A protein and the small-molecule ligand that binds it are described below.
Small molecule (SMILES): OC[C@H]1O[C@H](O[C@H]2[C@H](O)[C@@H](O)[C@@H](O)O[C@@H]2CO)[C@H](O)[C@@H](O)[C@@H]1O

Sequence of chain 1.B:
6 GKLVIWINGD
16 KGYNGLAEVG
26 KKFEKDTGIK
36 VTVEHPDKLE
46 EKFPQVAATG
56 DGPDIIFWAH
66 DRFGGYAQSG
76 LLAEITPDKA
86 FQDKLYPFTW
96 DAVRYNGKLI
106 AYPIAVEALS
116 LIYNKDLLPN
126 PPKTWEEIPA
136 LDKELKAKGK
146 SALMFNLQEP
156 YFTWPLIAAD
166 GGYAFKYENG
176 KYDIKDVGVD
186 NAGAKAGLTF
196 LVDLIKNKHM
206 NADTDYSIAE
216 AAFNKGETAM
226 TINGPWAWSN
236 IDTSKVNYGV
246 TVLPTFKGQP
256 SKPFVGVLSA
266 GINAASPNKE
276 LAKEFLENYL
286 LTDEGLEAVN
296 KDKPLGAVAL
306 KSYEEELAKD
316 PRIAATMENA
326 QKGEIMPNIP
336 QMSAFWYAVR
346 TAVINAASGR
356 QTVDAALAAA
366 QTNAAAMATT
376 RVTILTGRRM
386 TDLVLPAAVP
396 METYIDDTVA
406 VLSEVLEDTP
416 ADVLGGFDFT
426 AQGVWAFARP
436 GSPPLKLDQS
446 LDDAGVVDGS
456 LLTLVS

Binding-site contacts:
Ligand atom O5 contacts residue ASP15 of chain 1.B at 3.9 Å.
Ligand atom C6 contacts residue GLU154 of chain 1.B at 3.4 Å.
Ligand atom O4 contacts residue TRP341 of chain 1.B at 3.9 Å.
Ligand atom O1 contacts residue ASN13 of chain 1.B at 3.6 Å (h-bond).
Ligand atom O2 contacts residue ASP66 of chain 1.B at 2.6 Å (salt-bridge).
Ligand atom C6 contacts residue PRO155 of chain 1.B at 3.7 Å (hydrophobic).
Ligand atom C2 contacts residue GLU112 of chain 1.B at 3.5 Å.
Ligand atom O3 contacts residue TRP341 of chain 1.B at 3.9 Å.
Ligand atom O1 contacts residue LYS16 of chain 1.B at 3.0 Å (salt-bridge).
Ligand atom O6 contacts residue PRO155 of chain 1.B at 3.2 Å.
Ligand atom C2 contacts residue TRP63 of chain 1.B at 4.0 Å (hydrophobic).
Ligand atom C2 contacts residue LYS16 of chain 1.B at 3.9 Å.
Ligand atom O3 contacts residue TRP63 of chain 1.B at 3.3 Å (h-bond).
Ligand atom O2 contacts residue ALA64 of chain 1.B at 3.4 Å.
Ligand atom C1 contacts residue LYS16 of chain 1.B at 3.9 Å.
Ligand atom C1 contacts residue TYR156 of chain 1.B at 3.6 Å (hydrophobic).
Ligand atom O2 contacts residue MET331 of chain 1.B at 3.9 Å.
Ligand atom O2 contacts residue TRP63 of chain 1.B at 3.2 Å (h-bond).
Ligand atom O6 contacts residue GLU154 of chain 1.B at 2.6 Å (salt-bridge).
Ligand atom O1 contacts residue ASP15 of chain 1.B at 2.8 Å (salt-bridge).
Ligand atom C1 contacts residue ASP15 of chain 1.B at 3.6 Å.
Ligand atom O3 contacts residue ARG67 of chain 1.B at 3.1 Å (salt-bridge).
Ligand atom O6 contacts residue PHE157 of chain 1.B at 3.9 Å.
Ligand atom C4 contacts residue TRP341 of chain 1.B at 3.6 Å (hydrophobic).
Ligand atom C2 contacts residue TRP231 of chain 1.B at 4.0 Å (hydrophobic).
Ligand atom O2 contacts residue LYS16 of chain 1.B at 2.8 Å (salt-bridge).
Ligand atom O3 contacts residue ALA64 of chain 1.B at 3.3 Å.
Ligand atom O6 contacts residue TYR156 of chain 1.B at 3.1 Å (h-bond).
Ligand atom C1 contacts residue TRP231 of chain 1.B at 3.8 Å (hydrophobic).
Ligand atom O5 contacts residue TYR156 of chain 1.B at 3.4 Å.
Ligand atom C6 contacts residue TYR156 of chain 1.B at 3.8 Å (hydrophobic).
Ligand atom O3 contacts residue GLU112 of chain 1.B at 3.9 Å.
Ligand atom O4 contacts residue ARG67 of chain 1.B at 3.0 Å (salt-bridge).
Ligand atom O2 contacts residue GLU112 of chain 1.B at 2.7 Å (salt-bridge).
Ligand atom O3 contacts residue ASP66 of chain 1.B at 2.6 Å (salt-bridge).
Ligand atom C2 contacts residue ASP66 of chain 1.B at 3.4 Å.
Ligand atom C4 contacts residue TYR156 of chain 1.B at 4.0 Å (hydrophobic).
Ligand atom C3 contacts residue ASP66 of chain 1.B at 3.5 Å.
Ligand atom C6 contacts residue TRP341 of chain 1.B at 3.5 Å (hydrophobic).
Ligand atom C3 contacts residue TRP63 of chain 1.B at 3.5 Å (hydrophobic).